Binding-site contacts:
Ligand atom O7 contacts residue GLU119 of chain 2.A at 3.0 Å.
Ligand atom N2 contacts residue ASN81 of chain 2.A at 3.0 Å (h-bond).
Ligand atom C4 contacts residue ASN81 of chain 2.A at 4.2 Å.
Ligand atom C7 contacts residue GLU119 of chain 2.A at 4.0 Å.
Ligand atom O5 contacts residue ASN81 of chain 2.A at 2.3 Å (h-bond).
Ligand atom C1 contacts residue PHE120 of chain 2.A at 4.3 Å (hydrophobic).
Ligand atom C3 contacts residue PHE120 of chain 2.A at 4.3 Å (hydrophobic).
Ligand atom C3 contacts residue ASN81 of chain 2.A at 3.8 Å.
Ligand atom C2 contacts residue ASN81 of chain 2.A at 2.5 Å.
Ligand atom N2 contacts residue PHE120 of chain 2.A at 4.2 Å.
Ligand atom C6 contacts residue ASN81 of chain 2.A at 4.5 Å.
Ligand atom O6 contacts residue GLN80 of chain 2.A at 4.4 Å.
Ligand atom C2 contacts residue PHE120 of chain 2.A at 3.5 Å (hydrophobic).
Ligand atom O7 contacts residue ASN81 of chain 2.A at 3.0 Å (h-bond).
Ligand atom C7 contacts residue ASN81 of chain 2.A at 2.7 Å.
Ligand atom O7 contacts residue PHE120 of chain 2.A at 3.9 Å.
Ligand atom C6 contacts residue GLN80 of chain 2.A at 4.4 Å.
Ligand atom C8 contacts residue ASN81 of chain 2.A at 3.2 Å.
Ligand atom O5 contacts residue PHE120 of chain 2.A at 4.5 Å.
Ligand atom C8 contacts residue GLU119 of chain 2.A at 4.0 Å.
Ligand atom C1 contacts residue ASN81 of chain 2.A at 1.4 Å.
Ligand atom C5 contacts residue ASN81 of chain 2.A at 3.6 Å.
Ligand atom O3 contacts residue PHE120 of chain 2.A at 4.2 Å.

The small molecule below binds the protein below.
Small molecule (SMILES): CC(=O)N[C@H]1[C@H](O[C@H]2[C@H](O)[C@@H](NC(C)=O)CO[C@@H]2CO)O[C@H](CO)[C@@H](O)[C@@H]1O

Sequence of chain 2.A:
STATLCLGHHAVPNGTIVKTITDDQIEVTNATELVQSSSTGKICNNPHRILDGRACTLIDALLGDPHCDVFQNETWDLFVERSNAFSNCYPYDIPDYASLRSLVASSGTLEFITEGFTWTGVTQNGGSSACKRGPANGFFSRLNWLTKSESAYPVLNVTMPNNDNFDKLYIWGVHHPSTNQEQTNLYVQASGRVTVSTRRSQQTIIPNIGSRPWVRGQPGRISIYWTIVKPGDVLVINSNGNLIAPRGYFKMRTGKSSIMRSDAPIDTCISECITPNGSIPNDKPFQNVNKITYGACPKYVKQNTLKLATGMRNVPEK